Binding-site contacts:
Ligand atom C8 contacts residue ASN215 of chain 1.J at 4.4 Å.
Ligand atom C1 contacts residue ASN215 of chain 1.J at 1.4 Å.
Ligand atom O6 contacts residue ASN215 of chain 1.J at 4.5 Å.
Ligand atom C2 contacts residue ASN215 of chain 1.J at 2.5 Å.
Ligand atom O5 contacts residue ASN215 of chain 1.J at 2.4 Å (h-bond).
Ligand atom C8 contacts residue ASN108 of chain 1.J at 4.1 Å.
Ligand atom O5 contacts residue VAL226 of chain 1.J at 3.6 Å.
Ligand atom O7 contacts residue ASN108 of chain 1.J at 3.0 Å (h-bond).
Ligand atom N2 contacts residue ASN215 of chain 1.J at 3.0 Å (h-bond).
Ligand atom C3 contacts residue ASN215 of chain 1.J at 3.8 Å.
Ligand atom C4 contacts residue ASN215 of chain 1.J at 4.2 Å.
Ligand atom C6 contacts residue HIS1 of chain 1.J at 3.8 Å.
Ligand atom C5 contacts residue ASN215 of chain 1.J at 3.7 Å.
Ligand atom C7 contacts residue ASN215 of chain 1.J at 3.3 Å.
Ligand atom O7 contacts residue ASN215 of chain 1.J at 3.1 Å (h-bond).
Ligand atom C7 contacts residue ASN108 of chain 1.J at 3.7 Å.
Ligand atom O6 contacts residue HIS1 of chain 1.J at 3.2 Å.
Ligand atom C8 contacts residue LYS190 of chain 1.J at 3.8 Å.
Ligand atom C1 contacts residue VAL226 of chain 1.J at 4.2 Å (hydrophobic).
Ligand atom O6 contacts residue VAL226 of chain 1.J at 3.6 Å.

A small-molecule ligand and the protein it binds are described below.
Small molecule (SMILES): CC(=O)N[C@@H]1[C@@H](O)[C@H](O)[C@@H](CO)O[C@H]1O

Sequence of chain 1.J:
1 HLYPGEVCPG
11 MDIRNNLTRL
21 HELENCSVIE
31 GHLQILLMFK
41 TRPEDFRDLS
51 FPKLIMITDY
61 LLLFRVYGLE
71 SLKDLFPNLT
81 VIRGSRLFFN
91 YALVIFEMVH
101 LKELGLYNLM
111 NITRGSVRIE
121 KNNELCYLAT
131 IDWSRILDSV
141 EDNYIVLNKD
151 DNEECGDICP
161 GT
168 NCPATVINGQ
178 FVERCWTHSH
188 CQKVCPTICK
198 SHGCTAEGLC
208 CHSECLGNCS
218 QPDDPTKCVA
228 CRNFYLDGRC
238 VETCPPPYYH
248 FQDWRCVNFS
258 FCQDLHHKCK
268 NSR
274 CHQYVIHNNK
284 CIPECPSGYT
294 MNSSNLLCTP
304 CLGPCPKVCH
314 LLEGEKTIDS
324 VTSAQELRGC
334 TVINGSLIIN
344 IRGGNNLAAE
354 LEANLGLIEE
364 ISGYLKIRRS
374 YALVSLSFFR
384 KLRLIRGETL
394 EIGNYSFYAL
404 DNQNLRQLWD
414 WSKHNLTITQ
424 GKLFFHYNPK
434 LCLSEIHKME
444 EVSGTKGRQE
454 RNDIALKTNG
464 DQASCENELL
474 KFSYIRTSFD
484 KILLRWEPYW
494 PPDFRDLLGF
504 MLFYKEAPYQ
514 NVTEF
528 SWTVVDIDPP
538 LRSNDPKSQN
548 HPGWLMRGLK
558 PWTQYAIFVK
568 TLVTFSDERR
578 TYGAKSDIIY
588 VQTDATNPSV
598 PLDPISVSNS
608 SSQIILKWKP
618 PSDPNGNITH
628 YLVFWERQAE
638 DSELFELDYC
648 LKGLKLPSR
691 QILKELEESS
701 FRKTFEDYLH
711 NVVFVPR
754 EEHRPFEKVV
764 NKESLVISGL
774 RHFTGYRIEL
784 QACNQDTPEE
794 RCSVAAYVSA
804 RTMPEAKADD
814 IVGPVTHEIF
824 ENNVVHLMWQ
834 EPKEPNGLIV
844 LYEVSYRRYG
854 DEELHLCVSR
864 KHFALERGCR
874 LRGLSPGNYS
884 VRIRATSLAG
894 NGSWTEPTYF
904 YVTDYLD